Binding-site contacts:
Ligand atom C4C contacts residue VAL191 of chain 27.A at 3.7 Å (hydrophobic).
Ligand atom O1B contacts residue VAL188 of chain 27.A at 3.8 Å.
Ligand atom C31 contacts residue ASN219 of chain 27.A at 3.7 Å.
Ligand atom C5 contacts residue MET221 of chain 27.A at 3.9 Å (hydrophobic).
Ligand atom N2 contacts residue MET221 of chain 27.A at 3.9 Å.
Ligand atom O1 contacts residue LEU106 of chain 27.A at 3.7 Å.
Ligand atom C5B contacts residue MET224 of chain 27.A at 3.8 Å (hydrophobic).
Ligand atom C3C contacts residue TYR128 of chain 27.A at 3.8 Å (hydrophobic).
Ligand atom C5B contacts residue PHE186 of chain 27.A at 3.8 Å (hydrophobic).
Ligand atom C5A contacts residue ALA150 of chain 27.A at 3.4 Å (hydrophobic).
Ligand atom O1A contacts residue PHE186 of chain 27.A at 3.4 Å.
Ligand atom N3A contacts residue PRO174 of chain 27.A at 3.3 Å (h-bond).
Ligand atom O1 contacts residue MET221 of chain 27.A at 3.4 Å (h-bond).
Ligand atom C3C contacts residue ILE104 of chain 27.A at 3.6 Å (hydrophobic).
Ligand atom C4A contacts residue SER175 of chain 27.A at 3.6 Å.
Ligand atom C4A contacts residue PRO174 of chain 27.A at 3.2 Å (hydrophobic).
Ligand atom C31 contacts residue TYR197 of chain 27.A at 3.6 Å (hydrophobic).
Ligand atom C5A contacts residue VAL176 of chain 27.A at 3.8 Å (hydrophobic).
Ligand atom N3A contacts residue ALA24 of chain 27.C at 3.8 Å.
Ligand atom C1C contacts residue LEU106 of chain 27.A at 3.9 Å (hydrophobic).
Ligand atom C2A contacts residue PHE186 of chain 27.A at 3.6 Å (hydrophobic).
Ligand atom C2C contacts residue ILE104 of chain 27.A at 3.9 Å (hydrophobic).
Ligand atom C4A contacts residue ALA150 of chain 27.A at 3.9 Å (hydrophobic).
Ligand atom C4B contacts residue TYR152 of chain 27.A at 3.7 Å (hydrophobic).
Ligand atom CL1 contacts residue VAL188 of chain 27.A at 3.7 Å.
Ligand atom CL2 contacts residue MET224 of chain 27.A at 3.2 Å.
Ligand atom CL2 contacts residue TYR128 of chain 27.A at 3.4 Å.
Ligand atom O1A contacts residue MET224 of chain 27.A at 3.9 Å.
Ligand atom C2C contacts residue MET221 of chain 27.A at 3.3 Å (hydrophobic).
Ligand atom C3B contacts residue ALA24 of chain 27.C at 4.0 Å (hydrophobic).
Ligand atom N2 contacts residue ASN219 of chain 27.A at 3.5 Å (h-bond).
Ligand atom C5 contacts residue LEU106 of chain 27.A at 3.7 Å (hydrophobic).
Ligand atom C1C contacts residue TYR128 of chain 27.A at 3.6 Å (hydrophobic).
Ligand atom C5C contacts residue TYR152 of chain 27.A at 3.8 Å (hydrophobic).
Ligand atom C4B contacts residue PHE186 of chain 27.A at 3.6 Å (hydrophobic).
Ligand atom CL2 contacts residue ILE104 of chain 27.A at 3.4 Å.
Ligand atom CL1 contacts residue LEU25 of chain 27.C at 3.5 Å.
Ligand atom C4A contacts residue VAL176 of chain 27.A at 3.9 Å (hydrophobic).
Ligand atom C3B contacts residue TYR152 of chain 27.A at 3.9 Å (hydrophobic).
Ligand atom C4 contacts residue TYR197 of chain 27.A at 3.6 Å (hydrophobic).

Sequence of chain 27.A:
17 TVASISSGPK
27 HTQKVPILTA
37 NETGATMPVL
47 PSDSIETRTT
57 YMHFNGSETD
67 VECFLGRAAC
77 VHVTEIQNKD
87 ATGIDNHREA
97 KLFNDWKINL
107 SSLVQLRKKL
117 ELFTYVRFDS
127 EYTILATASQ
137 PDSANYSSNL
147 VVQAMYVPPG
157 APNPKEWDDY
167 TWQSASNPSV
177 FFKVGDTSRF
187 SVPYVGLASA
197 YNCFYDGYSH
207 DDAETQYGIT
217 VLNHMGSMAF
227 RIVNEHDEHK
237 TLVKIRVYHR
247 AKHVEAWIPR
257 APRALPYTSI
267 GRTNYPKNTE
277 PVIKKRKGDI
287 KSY

Sequence of chain 28.C:
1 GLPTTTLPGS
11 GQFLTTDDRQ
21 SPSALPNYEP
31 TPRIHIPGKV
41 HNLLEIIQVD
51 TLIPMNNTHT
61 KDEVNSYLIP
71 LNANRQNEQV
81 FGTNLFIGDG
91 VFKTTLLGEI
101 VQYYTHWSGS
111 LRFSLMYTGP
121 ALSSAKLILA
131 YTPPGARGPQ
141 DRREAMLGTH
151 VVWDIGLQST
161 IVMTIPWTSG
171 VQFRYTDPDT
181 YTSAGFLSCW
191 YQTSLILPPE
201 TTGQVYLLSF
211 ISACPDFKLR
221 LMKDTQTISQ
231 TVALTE

A protein and the small-molecule ligand that binds it are described below.
Small molecule (SMILES): Cc1cc(CCCCCOc2c(Cl)cc(C3=NCCO3)cc2Cl)on1

Sequence of chain 27.C:
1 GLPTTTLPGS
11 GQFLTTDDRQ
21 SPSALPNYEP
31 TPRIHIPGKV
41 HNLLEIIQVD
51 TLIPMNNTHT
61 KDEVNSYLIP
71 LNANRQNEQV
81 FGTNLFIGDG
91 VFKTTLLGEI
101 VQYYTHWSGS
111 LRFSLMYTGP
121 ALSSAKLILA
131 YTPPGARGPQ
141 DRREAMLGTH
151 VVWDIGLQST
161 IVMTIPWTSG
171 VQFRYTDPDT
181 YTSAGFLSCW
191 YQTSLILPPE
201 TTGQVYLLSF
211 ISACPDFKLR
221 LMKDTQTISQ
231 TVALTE